Binding-site contacts:
Ligand atom C4 contacts residue ASP27 of chain 1.B at 3.4 Å.
Ligand atom N1 contacts residue NDP1 of chain 1.E at 3.4 Å (h-bond).
Ligand atom CAP contacts residue ILE50 of chain 1.B at 3.5 Å (hydrophobic).
Ligand atom N1 contacts residue ALA7 of chain 1.B at 3.5 Å (h-bond).
Ligand atom C2 contacts residue VAL6 of chain 1.B at 3.5 Å (hydrophobic).
Ligand atom CAO contacts residue PHE92 of chain 1.B at 3.5 Å (hydrophobic).
Ligand atom CAP contacts residue PHE92 of chain 1.B at 3.4 Å (hydrophobic).
Ligand atom NAJ contacts residue NDP1 of chain 1.E at 3.3 Å (h-bond).
Ligand atom CAK contacts residue PHE92 of chain 1.B at 3.5 Å (hydrophobic).
Ligand atom C6 contacts residue LEU5 of chain 1.B at 3.5 Å (hydrophobic).
Ligand atom CAS contacts residue ILE50 of chain 1.B at 3.5 Å (hydrophobic).
Ligand atom C6 contacts residue NDP1 of chain 1.E at 3.1 Å.
Ligand atom CAZ contacts residue LEU28 of chain 1.B at 3.1 Å (hydrophobic).
Ligand atom CBB contacts residue LEU54 of chain 1.B at 3.5 Å (hydrophobic).
Ligand atom NAH contacts residue VAL6 of chain 1.B at 3.3 Å (h-bond).
Ligand atom CAI contacts residue ASP27 of chain 1.B at 3.3 Å.
Ligand atom C2 contacts residue ALA7 of chain 1.B at 3.4 Å (hydrophobic).
Ligand atom NAH contacts residue ASP27 of chain 1.B at 2.8 Å (salt-bridge).
Ligand atom C2 contacts residue ASP27 of chain 1.B at 3.5 Å.
Ligand atom CAQ contacts residue ILE50 of chain 1.B at 3.6 Å (hydrophobic).
Ligand atom C6 contacts residue PHE92 of chain 1.B at 3.5 Å (hydrophobic).
Ligand atom CAZ contacts residue ASP27 of chain 1.B at 3.6 Å.
Ligand atom NAJ contacts residue PHE92 of chain 1.B at 3.1 Å (h-bond).
Ligand atom CAR contacts residue ILE50 of chain 1.B at 3.4 Å (hydrophobic).
Ligand atom C5 contacts residue NDP1 of chain 1.E at 3.4 Å.
Ligand atom NAH contacts residue ALA7 of chain 1.B at 3.5 Å (h-bond).
Ligand atom N3 contacts residue ASP27 of chain 1.B at 2.6 Å (salt-bridge).
Ligand atom CAL contacts residue PHE92 of chain 1.B at 3.5 Å (hydrophobic).
Ligand atom CAK contacts residue NDP1 of chain 1.E at 3.6 Å.
Ligand atom N3 contacts residue VAL31 of chain 1.B at 3.5 Å.
Ligand atom N1 contacts residue VAL6 of chain 1.B at 3.2 Å.
Ligand atom NAH contacts residue THR111 of chain 1.B at 3.3 Å (h-bond).
Ligand atom CAO contacts residue ILE50 of chain 1.B at 3.5 Å (hydrophobic).
Ligand atom CAR contacts residue LEU54 of chain 1.B at 3.5 Å (hydrophobic).
Ligand atom CAA contacts residue LEU54 of chain 1.B at 3.4 Å (hydrophobic).
Ligand atom N1 contacts residue LEU5 of chain 1.B at 3.5 Å (h-bond).
Ligand atom C2 contacts residue VAL31 of chain 1.B at 3.6 Å (hydrophobic).
Ligand atom CBB contacts residue ASN59 of chain 1.B at 3.6 Å.
Ligand atom NAJ contacts residue LEU5 of chain 1.B at 2.6 Å (h-bond).
Ligand atom CAL contacts residue NDP1 of chain 1.E at 3.6 Å.

This small molecule binds to this protein.
Small molecule (SMILES): CCc1nc(N)nc(N)c1C#C[C@@H](C)c1cc(OC)cc(-c2ccncc2)c1

Sequence of chain 1.B:
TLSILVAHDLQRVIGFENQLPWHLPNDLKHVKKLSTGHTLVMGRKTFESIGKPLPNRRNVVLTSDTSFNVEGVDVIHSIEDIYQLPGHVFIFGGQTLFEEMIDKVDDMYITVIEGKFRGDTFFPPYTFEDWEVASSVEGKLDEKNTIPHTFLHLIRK